Binding-site contacts:
Ligand atom C3 contacts residue ASN315 of chain 54.E at 3.8 Å.
Ligand atom C7 contacts residue ASN315 of chain 54.E at 3.3 Å.
Ligand atom C1 contacts residue ASN315 of chain 54.E at 1.4 Å.
Ligand atom N2 contacts residue ASN315 of chain 54.E at 2.8 Å (h-bond).
Ligand atom C5 contacts residue ASN315 of chain 54.E at 3.7 Å.
Ligand atom C8 contacts residue ILE281 of chain 54.E at 4.5 Å (hydrophobic).
Ligand atom C8 contacts residue ASN315 of chain 54.E at 3.5 Å.
Ligand atom O5 contacts residue ASN315 of chain 54.E at 2.4 Å (h-bond).
Ligand atom C1 contacts residue VAL314 of chain 54.E at 4.4 Å (hydrophobic).
Ligand atom C6 contacts residue ASN315 of chain 54.E at 4.5 Å.
Ligand atom O5 contacts residue THR313 of chain 54.E at 4.3 Å.
Ligand atom C6 contacts residue THR313 of chain 54.E at 4.5 Å.
Ligand atom C2 contacts residue ASN315 of chain 54.E at 2.5 Å.
Ligand atom O7 contacts residue ASN315 of chain 54.E at 4.2 Å.
Ligand atom O5 contacts residue VAL314 of chain 54.E at 3.8 Å.
Ligand atom C4 contacts residue ASN315 of chain 54.E at 4.3 Å.

This small molecule binds to this protein.
Small molecule (SMILES): CC(=O)N[C@@H]1[C@@H](O)[C@H](O)[C@@H](CO)O[C@H]1O

Sequence of chain 54.E:
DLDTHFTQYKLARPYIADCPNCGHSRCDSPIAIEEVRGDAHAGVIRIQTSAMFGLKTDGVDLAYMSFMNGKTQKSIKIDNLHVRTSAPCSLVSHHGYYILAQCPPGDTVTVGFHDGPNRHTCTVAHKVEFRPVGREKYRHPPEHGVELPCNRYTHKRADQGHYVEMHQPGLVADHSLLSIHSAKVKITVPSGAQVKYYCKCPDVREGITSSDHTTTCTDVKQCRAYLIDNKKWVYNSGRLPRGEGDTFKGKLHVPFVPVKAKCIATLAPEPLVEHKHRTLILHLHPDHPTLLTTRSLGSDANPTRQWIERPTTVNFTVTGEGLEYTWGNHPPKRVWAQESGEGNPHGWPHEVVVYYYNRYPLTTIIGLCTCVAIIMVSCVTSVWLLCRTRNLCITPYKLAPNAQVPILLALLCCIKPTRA